Sequence of chain 1.D:
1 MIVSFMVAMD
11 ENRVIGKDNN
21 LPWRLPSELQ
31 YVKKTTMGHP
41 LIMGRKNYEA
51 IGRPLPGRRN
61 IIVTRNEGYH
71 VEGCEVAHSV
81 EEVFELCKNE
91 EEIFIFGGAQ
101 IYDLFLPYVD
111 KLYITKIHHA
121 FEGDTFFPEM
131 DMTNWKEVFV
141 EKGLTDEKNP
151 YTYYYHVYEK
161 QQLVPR

Binding-site contacts:
Ligand atom C34 contacts residue ALA8 of chain 1.D at 3.5 Å (hydrophobic).
Ligand atom C06 contacts residue LEU21 of chain 1.D at 3.7 Å (hydrophobic).
Ligand atom C07 contacts residue LEU21 of chain 1.D at 3.5 Å (hydrophobic).
Ligand atom C37 contacts residue GLN30 of chain 1.D at 3.6 Å.
Ligand atom N35 contacts residue THR115 of chain 1.D at 3.7 Å.
Ligand atom N36 contacts residue VAL7 of chain 1.D at 3.3 Å.
Ligand atom N35 contacts residue MET6 of chain 1.D at 3.6 Å.
Ligand atom N36 contacts residue ALA8 of chain 1.D at 3.4 Å (h-bond).
Ligand atom C03 contacts residue PHE96 of chain 1.D at 3.7 Å (hydrophobic).
Ligand atom C31 contacts residue PHE96 of chain 1.D at 3.1 Å (hydrophobic).
Ligand atom C26 contacts residue LEU55 of chain 1.D at 3.7 Å (hydrophobic).
Ligand atom N01 contacts residue MET6 of chain 1.D at 2.6 Å (h-bond).
Ligand atom C04 contacts residue PHE96 of chain 1.D at 3.7 Å (hydrophobic).
Ligand atom C02 contacts residue PHE96 of chain 1.D at 3.5 Å (hydrophobic).
Ligand atom N33 contacts residue ALA8 of chain 1.D at 3.6 Å.
Ligand atom N35 contacts residue ALA8 of chain 1.D at 3.6 Å.
Ligand atom C09 contacts residue ASN19 of chain 1.D at 3.5 Å.
Ligand atom C28 contacts residue LYS33 of chain 1.D at 3.2 Å.
Ligand atom C25 contacts residue LEU55 of chain 1.D at 3.5 Å (hydrophobic).
Ligand atom N33 contacts residue VAL32 of chain 1.D at 3.5 Å.
Ligand atom C02 contacts residue MET6 of chain 1.D at 3.5 Å (hydrophobic).
Ligand atom C14 contacts residue LEU29 of chain 1.D at 3.7 Å (hydrophobic).
Ligand atom N36 contacts residue MET6 of chain 1.D at 3.4 Å.
Ligand atom N35 contacts residue VAL32 of chain 1.D at 3.1 Å.
Ligand atom N01 contacts residue TYR102 of chain 1.D at 3.1 Å (h-bond).
Ligand atom N35 contacts residue GLU28 of chain 1.D at 2.4 Å (salt-bridge).
Ligand atom C09 contacts residue LEU21 of chain 1.D at 3.3 Å (hydrophobic).
Ligand atom N01 contacts residue PHE96 of chain 1.D at 2.8 Å (h-bond).
Ligand atom C27 contacts residue LYS33 of chain 1.D at 3.5 Å.
Ligand atom N33 contacts residue GLU28 of chain 1.D at 2.9 Å (salt-bridge).
Ligand atom C34 contacts residue GLU28 of chain 1.D at 3.5 Å.
Ligand atom C29 contacts residue LYS33 of chain 1.D at 3.3 Å.
Ligand atom N35 contacts residue VAL7 of chain 1.D at 3.6 Å (h-bond).
Ligand atom C10 contacts residue ILE51 of chain 1.D at 3.7 Å (hydrophobic).
Ligand atom C19 contacts residue LEU55 of chain 1.D at 3.3 Å (hydrophobic).
Ligand atom O08 contacts residue LEU21 of chain 1.D at 3.6 Å.
Ligand atom C27 contacts residue ARG58 of chain 1.D at 3.4 Å.
Ligand atom C34 contacts residue VAL32 of chain 1.D at 3.4 Å (hydrophobic).
Ligand atom C21 contacts residue LEU29 of chain 1.D at 3.6 Å (hydrophobic).
Ligand atom C34 contacts residue VAL7 of chain 1.D at 3.7 Å (hydrophobic).

The protein below binds the small molecule below.
Small molecule (SMILES): COc1cc(Cc2cnc(N)nc2N)cc(/C=C/C(=O)N2N=Cc3ccccc3[C@@H]2CC(C)C)c1OC